Sequence of chain 1.C:
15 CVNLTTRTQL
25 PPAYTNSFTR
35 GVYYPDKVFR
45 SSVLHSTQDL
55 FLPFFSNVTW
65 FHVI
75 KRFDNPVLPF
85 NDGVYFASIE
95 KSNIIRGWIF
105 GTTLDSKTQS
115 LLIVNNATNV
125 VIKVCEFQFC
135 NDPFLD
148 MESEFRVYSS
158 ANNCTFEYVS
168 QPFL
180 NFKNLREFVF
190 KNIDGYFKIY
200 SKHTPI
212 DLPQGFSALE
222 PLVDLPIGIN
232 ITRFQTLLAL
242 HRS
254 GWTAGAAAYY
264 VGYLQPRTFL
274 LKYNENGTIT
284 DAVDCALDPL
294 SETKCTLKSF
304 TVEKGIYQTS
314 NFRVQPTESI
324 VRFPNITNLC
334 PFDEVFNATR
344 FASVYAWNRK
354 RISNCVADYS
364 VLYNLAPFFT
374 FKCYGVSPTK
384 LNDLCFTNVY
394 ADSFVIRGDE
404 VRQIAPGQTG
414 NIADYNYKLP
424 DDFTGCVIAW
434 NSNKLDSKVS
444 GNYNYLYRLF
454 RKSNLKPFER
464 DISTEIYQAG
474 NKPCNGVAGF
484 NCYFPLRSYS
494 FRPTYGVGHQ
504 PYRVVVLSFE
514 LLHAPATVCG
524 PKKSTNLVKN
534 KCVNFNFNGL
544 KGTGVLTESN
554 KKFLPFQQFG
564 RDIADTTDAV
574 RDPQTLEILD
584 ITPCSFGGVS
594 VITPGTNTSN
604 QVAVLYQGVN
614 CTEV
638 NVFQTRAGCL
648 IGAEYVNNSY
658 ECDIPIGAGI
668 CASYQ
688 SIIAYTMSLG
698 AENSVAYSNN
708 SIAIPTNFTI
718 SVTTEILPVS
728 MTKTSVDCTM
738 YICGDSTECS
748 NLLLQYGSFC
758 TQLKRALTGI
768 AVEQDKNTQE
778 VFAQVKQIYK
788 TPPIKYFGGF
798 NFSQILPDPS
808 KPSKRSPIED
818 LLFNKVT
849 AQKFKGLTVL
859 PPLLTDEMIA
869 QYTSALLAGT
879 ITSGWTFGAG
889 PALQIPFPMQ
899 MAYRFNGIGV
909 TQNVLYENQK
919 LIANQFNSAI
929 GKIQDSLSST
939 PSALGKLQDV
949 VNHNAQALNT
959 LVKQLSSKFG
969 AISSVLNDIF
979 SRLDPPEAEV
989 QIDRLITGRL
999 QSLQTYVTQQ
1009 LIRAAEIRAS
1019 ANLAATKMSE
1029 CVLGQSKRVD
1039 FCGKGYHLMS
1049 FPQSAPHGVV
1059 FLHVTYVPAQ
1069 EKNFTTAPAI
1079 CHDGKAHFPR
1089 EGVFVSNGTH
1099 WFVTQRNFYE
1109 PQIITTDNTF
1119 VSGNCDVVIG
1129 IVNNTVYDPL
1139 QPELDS

The small molecule below binds the protein below.
Small molecule (SMILES): CC(=O)N[C@H]1[C@H](O[C@H]2[C@H](O)[C@@H](NC(C)=O)CO[C@@H]2CO)O[C@H](CO)[C@@H](O)[C@@H]1O

Binding-site contacts:
Ligand atom C5 contacts residue GLN801 of chain 1.C at 4.1 Å.
Ligand atom O5 contacts residue ASN798 of chain 1.C at 2.4 Å (h-bond).
Ligand atom C6 contacts residue GLN801 of chain 1.C at 3.4 Å.
Ligand atom C2 contacts residue ASN798 of chain 1.C at 2.5 Å.
Ligand atom C1 contacts residue SER800 of chain 1.C at 3.5 Å.
Ligand atom O6 contacts residue GLN801 of chain 1.C at 2.9 Å (h-bond).
Ligand atom C5 contacts residue SER800 of chain 1.C at 3.3 Å.
Ligand atom O7 contacts residue SER800 of chain 1.C at 4.3 Å.
Ligand atom C8 contacts residue GLN801 of chain 1.C at 4.2 Å.
Ligand atom N2 contacts residue ASN798 of chain 1.C at 2.9 Å (h-bond).
Ligand atom O6 contacts residue ASN798 of chain 1.C at 4.4 Å.
Ligand atom C4 contacts residue ASN798 of chain 1.C at 4.2 Å.
Ligand atom C5 contacts residue ASN798 of chain 1.C at 3.6 Å.
Ligand atom C6 contacts residue SER800 of chain 1.C at 3.9 Å.
Ligand atom C3 contacts residue ASN798 of chain 1.C at 3.8 Å.
Ligand atom C7 contacts residue ASN798 of chain 1.C at 3.5 Å.
Ligand atom O7 contacts residue ASN798 of chain 1.C at 3.8 Å.
Ligand atom O6 contacts residue SER800 of chain 1.C at 3.8 Å.
Ligand atom C1 contacts residue ASN798 of chain 1.C at 1.4 Å.
Ligand atom O5 contacts residue SER800 of chain 1.C at 3.3 Å (h-bond).